Sequence of chain 1.B:
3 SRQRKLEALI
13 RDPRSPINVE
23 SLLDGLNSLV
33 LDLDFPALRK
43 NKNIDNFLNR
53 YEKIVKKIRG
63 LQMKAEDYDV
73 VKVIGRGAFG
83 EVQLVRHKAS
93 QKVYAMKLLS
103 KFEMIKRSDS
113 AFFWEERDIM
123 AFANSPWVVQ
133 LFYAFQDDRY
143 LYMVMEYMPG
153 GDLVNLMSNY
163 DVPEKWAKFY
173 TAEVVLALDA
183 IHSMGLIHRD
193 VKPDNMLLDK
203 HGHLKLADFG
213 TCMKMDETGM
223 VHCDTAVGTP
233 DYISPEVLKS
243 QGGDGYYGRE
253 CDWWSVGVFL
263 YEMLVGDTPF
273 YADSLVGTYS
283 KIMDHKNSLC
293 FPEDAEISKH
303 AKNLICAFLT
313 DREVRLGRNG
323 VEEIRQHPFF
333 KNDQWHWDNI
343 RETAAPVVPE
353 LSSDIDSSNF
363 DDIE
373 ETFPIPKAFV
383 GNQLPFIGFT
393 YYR

Binding-site contacts:
Ligand atom O28 contacts residue ASP210 of chain 1.B at 3.5 Å (salt-bridge).
Ligand atom C18 contacts residue ASN197 of chain 1.B at 4.0 Å.
Ligand atom S30 contacts residue ALA209 of chain 1.B at 4.0 Å.
Ligand atom C6 contacts residue GLU148 of chain 1.B at 3.8 Å.
Ligand atom N3 contacts residue ALA97 of chain 1.B at 3.6 Å.
Ligand atom N11 contacts residue VAL84 of chain 1.B at 3.8 Å.
Ligand atom C10 contacts residue VAL84 of chain 1.B at 3.8 Å (hydrophobic).
Ligand atom C7 contacts residue LEU199 of chain 1.B at 3.6 Å (hydrophobic).
Ligand atom C13 contacts residue GLY79 of chain 1.B at 3.6 Å.
Ligand atom C1 contacts residue PHE362 of chain 1.B at 3.5 Å (hydrophobic).
Ligand atom C1 contacts residue ILE76 of chain 1.B at 3.7 Å (hydrophobic).
Ligand atom C6 contacts residue ALA97 of chain 1.B at 3.9 Å (hydrophobic).
Ligand atom C14 contacts residue ARG78 of chain 1.B at 3.9 Å.
Ligand atom N5 contacts residue TYR149 of chain 1.B at 3.8 Å.
Ligand atom C2 contacts residue LEU199 of chain 1.B at 3.9 Å (hydrophobic).
Ligand atom N3 contacts residue GLU148 of chain 1.B at 3.9 Å.
Ligand atom C25 contacts residue ASP196 of chain 1.B at 3.7 Å.
Ligand atom C17 contacts residue ASP196 of chain 1.B at 3.5 Å.
Ligand atom C14 contacts residue GLY79 of chain 1.B at 3.8 Å.
Ligand atom N3 contacts residue MET150 of chain 1.B at 3.0 Å (h-bond).
Ligand atom C27 contacts residue ASP210 of chain 1.B at 4.0 Å.
Ligand atom C9 contacts residue VAL84 of chain 1.B at 3.9 Å (hydrophobic).
Ligand atom N5 contacts residue MET150 of chain 1.B at 3.5 Å (h-bond).
Ligand atom N5 contacts residue GLU148 of chain 1.B at 2.9 Å (salt-bridge).
Ligand atom C1 contacts residue LEU199 of chain 1.B at 4.1 Å (hydrophobic).
Ligand atom C8 contacts residue LEU199 of chain 1.B at 3.7 Å (hydrophobic).
Ligand atom C2 contacts residue ALA97 of chain 1.B at 4.2 Å (hydrophobic).
Ligand atom C27 contacts residue LYS99 of chain 1.B at 3.3 Å.
Ligand atom N26 contacts residue ASP210 of chain 1.B at 3.9 Å.
Ligand atom C18 contacts residue ASP196 of chain 1.B at 3.9 Å.
Ligand atom C13 contacts residue VAL84 of chain 1.B at 4.1 Å (hydrophobic).
Ligand atom O28 contacts residue LYS99 of chain 1.B at 2.8 Å (salt-bridge).
Ligand atom N3 contacts residue TYR149 of chain 1.B at 3.9 Å.
Ligand atom O28 contacts residue GLU118 of chain 1.B at 3.8 Å.
Ligand atom C24 contacts residue ASP196 of chain 1.B at 3.3 Å.
Ligand atom C6 contacts residue VAL131 of chain 1.B at 4.0 Å (hydrophobic).
Ligand atom C6 contacts residue LEU199 of chain 1.B at 4.0 Å (hydrophobic).
Ligand atom S30 contacts residue MET147 of chain 1.B at 3.8 Å.
Ligand atom N5 contacts residue ALA97 of chain 1.B at 3.5 Å.
Ligand atom N26 contacts residue LYS99 of chain 1.B at 3.5 Å (salt-bridge).

This protein binds this small molecule.
Small molecule (SMILES): Cc1[nH]ncc1-c1cc2c(s1)C(=O)NC1(CCC(O)(c3ccc(F)cc3)CC1)N2